The protein below binds the small molecule below.
Small molecule (SMILES): O=C(O)c1ccsc1

Binding-site contacts:
Ligand atom C3 contacts residue LYS13 of chain 1.B at 4.0 Å.
Ligand atom O1 contacts residue VAL17 of chain 1.B at 4.3 Å.
Ligand atom S contacts residue ASN15 of chain 1.B at 4.1 Å.
Ligand atom C4 contacts residue LYS14 of chain 1.B at 3.5 Å.
Ligand atom C3 contacts residue THR16 of chain 1.B at 4.3 Å.
Ligand atom O1 contacts residue LYS83 of chain 1.B at 4.5 Å.
Ligand atom C1 contacts residue VAL17 of chain 1.B at 3.8 Å (hydrophobic).
Ligand atom C contacts residue VAL17 of chain 1.B at 4.1 Å (hydrophobic).
Ligand atom C4 contacts residue VAL17 of chain 1.B at 3.8 Å (hydrophobic).
Ligand atom O1 contacts residue PHE84 of chain 1.B at 3.6 Å.
Ligand atom S contacts residue LYS13 of chain 1.B at 3.5 Å (salt-bridge).
Ligand atom C contacts residue ARG80 of chain 1.B at 3.6 Å.
Ligand atom O contacts residue ARG80 of chain 1.B at 3.0 Å (salt-bridge).
Ligand atom C2 contacts residue ASN51 of chain 1.B at 4.1 Å.
Ligand atom S contacts residue THR16 of chain 1.B at 3.9 Å.
Ligand atom S contacts residue LYS14 of chain 1.B at 3.2 Å (salt-bridge).
Ligand atom C2 contacts residue VAL17 of chain 1.B at 4.3 Å (hydrophobic).
Ligand atom O1 contacts residue ARG80 of chain 1.B at 3.0 Å (salt-bridge).
Ligand atom S contacts residue VAL17 of chain 1.B at 4.4 Å.

Sequence of chain 1.B:
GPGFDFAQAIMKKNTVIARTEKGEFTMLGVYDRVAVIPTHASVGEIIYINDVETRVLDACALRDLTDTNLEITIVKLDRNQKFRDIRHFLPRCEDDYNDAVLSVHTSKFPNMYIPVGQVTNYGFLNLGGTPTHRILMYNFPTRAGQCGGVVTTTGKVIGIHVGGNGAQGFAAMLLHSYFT